Binding-site contacts:
Ligand atom CAD contacts residue GLN195 of chain 1.B at 3.5 Å.
Ligand atom OAE contacts residue LYS190 of chain 1.B at 4.2 Å.
Ligand atom NAC contacts residue GLN195 of chain 1.B at 4.2 Å.
Ligand atom OAE contacts residue GLN195 of chain 1.B at 3.6 Å.

A protein and the small-molecule ligand that binds it are described below.
Small molecule (SMILES): C[N+](C)(C)[O-]

Sequence of chain 1.B:
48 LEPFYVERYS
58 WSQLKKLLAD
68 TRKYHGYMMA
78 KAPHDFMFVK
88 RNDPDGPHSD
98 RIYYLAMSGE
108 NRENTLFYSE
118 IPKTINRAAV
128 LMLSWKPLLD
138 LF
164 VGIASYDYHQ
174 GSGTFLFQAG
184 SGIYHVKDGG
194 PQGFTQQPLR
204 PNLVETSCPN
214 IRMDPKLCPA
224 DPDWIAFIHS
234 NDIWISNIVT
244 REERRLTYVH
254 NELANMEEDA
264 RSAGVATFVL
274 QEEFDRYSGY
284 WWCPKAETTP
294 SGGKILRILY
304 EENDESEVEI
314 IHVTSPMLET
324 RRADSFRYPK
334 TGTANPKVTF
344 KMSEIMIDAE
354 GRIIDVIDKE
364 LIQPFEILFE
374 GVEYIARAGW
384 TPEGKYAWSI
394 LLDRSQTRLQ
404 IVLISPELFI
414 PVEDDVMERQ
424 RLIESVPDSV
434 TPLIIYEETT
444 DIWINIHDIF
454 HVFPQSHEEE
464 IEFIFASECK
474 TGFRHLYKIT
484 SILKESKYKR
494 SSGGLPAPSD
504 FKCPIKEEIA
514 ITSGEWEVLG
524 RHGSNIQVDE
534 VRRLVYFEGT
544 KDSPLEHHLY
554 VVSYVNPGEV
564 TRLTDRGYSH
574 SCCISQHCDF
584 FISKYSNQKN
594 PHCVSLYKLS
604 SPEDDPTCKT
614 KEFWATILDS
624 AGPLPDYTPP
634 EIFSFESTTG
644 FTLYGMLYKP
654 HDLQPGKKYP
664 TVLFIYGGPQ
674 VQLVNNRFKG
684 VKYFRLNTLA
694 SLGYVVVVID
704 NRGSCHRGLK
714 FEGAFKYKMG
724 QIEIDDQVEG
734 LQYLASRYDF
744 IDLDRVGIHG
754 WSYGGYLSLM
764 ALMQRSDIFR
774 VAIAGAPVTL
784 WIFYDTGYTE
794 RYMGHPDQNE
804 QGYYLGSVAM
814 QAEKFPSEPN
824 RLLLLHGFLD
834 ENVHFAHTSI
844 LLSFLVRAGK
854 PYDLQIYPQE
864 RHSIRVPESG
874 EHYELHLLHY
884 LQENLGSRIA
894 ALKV